Binding-site contacts:
Ligand atom C3 contacts residue ASN107 of chain 1.B at 3.7 Å.
Ligand atom O7 contacts residue ASN107 of chain 1.B at 3.3 Å (h-bond).
Ligand atom C8 contacts residue PRO105 of chain 1.B at 3.8 Å (hydrophobic).
Ligand atom C8 contacts residue ASN107 of chain 1.B at 3.8 Å.
Ligand atom O7 contacts residue PRO105 of chain 1.B at 4.3 Å.
Ligand atom C7 contacts residue ASN107 of chain 1.B at 3.1 Å.
Ligand atom C5 contacts residue ASN107 of chain 1.B at 3.7 Å.
Ligand atom O5 contacts residue ASN107 of chain 1.B at 2.4 Å (h-bond).
Ligand atom C1 contacts residue SER109 of chain 1.B at 3.9 Å.
Ligand atom N2 contacts residue ASN107 of chain 1.B at 2.7 Å (h-bond).
Ligand atom O5 contacts residue SER109 of chain 1.B at 4.0 Å.
Ligand atom C1 contacts residue ASN107 of chain 1.B at 1.5 Å.
Ligand atom C8 contacts residue TRP106 of chain 1.B at 3.4 Å (hydrophobic).
Ligand atom C2 contacts residue ASN107 of chain 1.B at 2.4 Å.
Ligand atom C4 contacts residue ASN107 of chain 1.B at 4.2 Å.

This protein binds this small molecule.
Small molecule (SMILES): CC(=O)N[C@@H]1[C@@H](O)[C@H](O)[C@@H](CO)O[C@H]1O

Sequence of chain 1.B:
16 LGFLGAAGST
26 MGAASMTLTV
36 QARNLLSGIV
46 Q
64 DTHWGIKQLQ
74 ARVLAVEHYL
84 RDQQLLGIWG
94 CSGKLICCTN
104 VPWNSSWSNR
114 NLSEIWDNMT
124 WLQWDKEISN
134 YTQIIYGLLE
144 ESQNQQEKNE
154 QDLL